Binding-site contacts:
Ligand atom SD contacts residue PRO152 of chain 10.A at 3.5 Å.
Ligand atom CA contacts residue ARG132 of chain 10.A at 3.6 Å.
Ligand atom OH contacts residue LYS129 of chain 10.A at 3.6 Å.
Ligand atom O contacts residue ARG132 of chain 10.A at 3.7 Å.
Ligand atom O contacts residue ARG132 of chain 10.A at 3.7 Å.
Ligand atom CG contacts residue MET135 of chain 10.A at 4.0 Å (hydrophobic).
Ligand atom CD1 contacts residue LEU111 of chain 10.A at 3.7 Å (hydrophobic).
Ligand atom CD2 contacts residue ILE103 of chain 10.A at 3.9 Å (hydrophobic).
Ligand atom CD contacts residue ASN105 of chain 10.A at 3.7 Å.
Ligand atom CD contacts residue LYS104 of chain 10.A at 3.5 Å.
Ligand atom CD1 contacts residue ALA136 of chain 10.A at 3.8 Å (hydrophobic).
Ligand atom CE2 contacts residue ILE103 of chain 10.A at 4.0 Å (hydrophobic).
Ligand atom CD contacts residue ASN106 of chain 10.A at 4.0 Å.
Ligand atom CE contacts residue MET135 of chain 10.A at 3.7 Å (hydrophobic).
Ligand atom CB contacts residue ILE103 of chain 10.A at 3.9 Å (hydrophobic).
Ligand atom O contacts residue ASN106 of chain 10.A at 3.6 Å.
Ligand atom OE1 contacts residue ASN105 of chain 10.A at 3.0 Å (h-bond).
Ligand atom O contacts residue ASN106 of chain 10.A at 4.0 Å.
Ligand atom CG contacts residue LEU46 of chain 10.A at 3.8 Å (hydrophobic).
Ligand atom CE contacts residue GLU50 of chain 10.A at 3.7 Å.
Ligand atom O contacts residue ASN105 of chain 10.A at 3.8 Å.
Ligand atom C contacts residue ARG132 of chain 10.A at 3.8 Å.
Ligand atom NE2 contacts residue ASN105 of chain 10.A at 3.6 Å.
Ligand atom CE contacts residue ARG132 of chain 10.A at 3.3 Å.
Ligand atom O contacts residue ASN106 of chain 10.A at 3.8 Å.
Ligand atom CD1 contacts residue ARG132 of chain 10.A at 3.7 Å.
Ligand atom N contacts residue MET135 of chain 10.A at 3.8 Å.
Ligand atom CD1 contacts residue MET135 of chain 10.A at 3.7 Å (hydrophobic).
Ligand atom SD contacts residue TYR53 of chain 10.A at 3.9 Å.
Ligand atom CD1 contacts residue ILE103 of chain 10.A at 3.7 Å (hydrophobic).
Ligand atom CG contacts residue ILE103 of chain 10.A at 3.5 Å (hydrophobic).
Ligand atom CB contacts residue MET135 of chain 10.A at 3.5 Å (hydrophobic).
Ligand atom O contacts residue SER153 of chain 10.A at 3.7 Å.
Ligand atom CG2 contacts residue ARG132 of chain 10.A at 3.6 Å.
Ligand atom SD contacts residue GLU50 of chain 10.A at 3.6 Å.
Ligand atom CE1 contacts residue ARG132 of chain 10.A at 3.7 Å.
Ligand atom SD contacts residue MET135 of chain 10.A at 3.6 Å.
Ligand atom NE2 contacts residue LYS104 of chain 10.A at 2.3 Å (salt-bridge).
Ligand atom CD1 contacts residue ARG132 of chain 10.A at 3.4 Å.
Ligand atom OE1 contacts residue ASN106 of chain 10.A at 3.2 Å (h-bond).

This protein binds this small molecule.
Small molecule (SMILES): CC[C@H](C)[C@H](NC(=O)[C@H](CC(C)C)NC(=O)[C@H](CCC(N)=O)NC(=O)[C@H](Cc1ccc(O)cc1)NC(=O)[C@@H](NC(=O)[C@@H](N)CC(=O)O)[C@@H](C)CC)C(=O)N[C@H](C=O)CCSC

Sequence of chain 10.A:
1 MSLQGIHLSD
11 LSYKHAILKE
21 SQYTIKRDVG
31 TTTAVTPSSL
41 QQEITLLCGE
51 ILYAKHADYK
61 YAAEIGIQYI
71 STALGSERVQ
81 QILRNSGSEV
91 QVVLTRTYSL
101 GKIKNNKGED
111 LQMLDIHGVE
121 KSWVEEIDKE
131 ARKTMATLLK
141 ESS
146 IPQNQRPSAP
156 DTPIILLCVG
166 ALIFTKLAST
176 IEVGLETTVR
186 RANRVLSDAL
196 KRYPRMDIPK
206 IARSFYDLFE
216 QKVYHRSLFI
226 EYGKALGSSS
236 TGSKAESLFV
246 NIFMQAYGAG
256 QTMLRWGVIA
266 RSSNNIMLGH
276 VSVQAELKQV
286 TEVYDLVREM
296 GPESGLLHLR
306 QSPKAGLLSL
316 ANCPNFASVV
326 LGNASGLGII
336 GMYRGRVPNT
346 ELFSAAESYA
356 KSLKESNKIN